A protein and the small-molecule ligand that binds it are described below.
Small molecule (SMILES): C[C@H](CCC(=O)O)[C@H]1CC[C@H]2[C@@H]3[C@H](O)C[C@@H]4C[C@H](O)CC[C@]4(C)[C@H]3C[C@H](O)[C@]12C

Sequence of chain 1.P:
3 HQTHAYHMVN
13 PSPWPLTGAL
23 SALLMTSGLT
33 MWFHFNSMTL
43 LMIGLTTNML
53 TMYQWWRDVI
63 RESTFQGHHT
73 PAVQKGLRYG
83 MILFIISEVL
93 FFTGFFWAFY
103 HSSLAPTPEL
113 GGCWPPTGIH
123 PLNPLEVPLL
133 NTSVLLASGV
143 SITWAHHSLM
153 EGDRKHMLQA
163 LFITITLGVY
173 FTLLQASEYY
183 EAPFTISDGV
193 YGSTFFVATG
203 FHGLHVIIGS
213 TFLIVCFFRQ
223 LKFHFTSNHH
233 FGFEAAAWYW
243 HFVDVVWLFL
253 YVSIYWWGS

Sequence of chain 1.W:
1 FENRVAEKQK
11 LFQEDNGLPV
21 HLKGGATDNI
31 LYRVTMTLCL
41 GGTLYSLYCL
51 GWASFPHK

Binding-site contacts:
Ligand atom C16 contacts residue LEU160 of chain 1.P at 4.4 Å (hydrophobic).
Ligand atom C19 contacts residue PHE164 of chain 1.P at 3.7 Å (hydrophobic).
Ligand atom C18 contacts residue LEU160 of chain 1.P at 4.4 Å (hydrophobic).
Ligand atom O26 contacts residue ARG156 of chain 1.P at 3.2 Å (salt-bridge).
Ligand atom C6 contacts residue GLN161 of chain 1.P at 4.2 Å.
Ligand atom C19 contacts residue PHE219 of chain 1.P at 4.0 Å (hydrophobic).
Ligand atom C7 contacts residue GLN161 of chain 1.P at 4.1 Å.
Ligand atom C5 contacts residue PHE164 of chain 1.P at 3.7 Å (hydrophobic).
Ligand atom C20 contacts residue PHE1 of chain 1.W at 4.5 Å (hydrophobic).
Ligand atom C4 contacts residue PHE164 of chain 1.P at 3.6 Å (hydrophobic).
Ligand atom C15 contacts residue LEU160 of chain 1.P at 4.5 Å (hydrophobic).
Ligand atom C18 contacts residue LEU223 of chain 1.P at 3.7 Å (hydrophobic).
Ligand atom C24 contacts residue PHE1 of chain 1.W at 3.8 Å (hydrophobic).
Ligand atom O26 contacts residue PHE1 of chain 1.W at 4.1 Å.
Ligand atom C3 contacts residue PHE164 of chain 1.P at 4.4 Å (hydrophobic).
Ligand atom C23 contacts residue ARG156 of chain 1.P at 4.2 Å.
Ligand atom O25 contacts residue ARG156 of chain 1.P at 3.2 Å (salt-bridge).
Ligand atom C6 contacts residue PHE164 of chain 1.P at 4.0 Å (hydrophobic).
Ligand atom C21 contacts residue PHE1 of chain 1.W at 3.9 Å (hydrophobic).
Ligand atom C15 contacts residue LYS157 of chain 1.P at 4.2 Å.
Ligand atom O25 contacts residue PHE1 of chain 1.W at 3.0 Å (h-bond).
Ligand atom C24 contacts residue ARG156 of chain 1.P at 3.4 Å.